Sequence of chain 1.A:
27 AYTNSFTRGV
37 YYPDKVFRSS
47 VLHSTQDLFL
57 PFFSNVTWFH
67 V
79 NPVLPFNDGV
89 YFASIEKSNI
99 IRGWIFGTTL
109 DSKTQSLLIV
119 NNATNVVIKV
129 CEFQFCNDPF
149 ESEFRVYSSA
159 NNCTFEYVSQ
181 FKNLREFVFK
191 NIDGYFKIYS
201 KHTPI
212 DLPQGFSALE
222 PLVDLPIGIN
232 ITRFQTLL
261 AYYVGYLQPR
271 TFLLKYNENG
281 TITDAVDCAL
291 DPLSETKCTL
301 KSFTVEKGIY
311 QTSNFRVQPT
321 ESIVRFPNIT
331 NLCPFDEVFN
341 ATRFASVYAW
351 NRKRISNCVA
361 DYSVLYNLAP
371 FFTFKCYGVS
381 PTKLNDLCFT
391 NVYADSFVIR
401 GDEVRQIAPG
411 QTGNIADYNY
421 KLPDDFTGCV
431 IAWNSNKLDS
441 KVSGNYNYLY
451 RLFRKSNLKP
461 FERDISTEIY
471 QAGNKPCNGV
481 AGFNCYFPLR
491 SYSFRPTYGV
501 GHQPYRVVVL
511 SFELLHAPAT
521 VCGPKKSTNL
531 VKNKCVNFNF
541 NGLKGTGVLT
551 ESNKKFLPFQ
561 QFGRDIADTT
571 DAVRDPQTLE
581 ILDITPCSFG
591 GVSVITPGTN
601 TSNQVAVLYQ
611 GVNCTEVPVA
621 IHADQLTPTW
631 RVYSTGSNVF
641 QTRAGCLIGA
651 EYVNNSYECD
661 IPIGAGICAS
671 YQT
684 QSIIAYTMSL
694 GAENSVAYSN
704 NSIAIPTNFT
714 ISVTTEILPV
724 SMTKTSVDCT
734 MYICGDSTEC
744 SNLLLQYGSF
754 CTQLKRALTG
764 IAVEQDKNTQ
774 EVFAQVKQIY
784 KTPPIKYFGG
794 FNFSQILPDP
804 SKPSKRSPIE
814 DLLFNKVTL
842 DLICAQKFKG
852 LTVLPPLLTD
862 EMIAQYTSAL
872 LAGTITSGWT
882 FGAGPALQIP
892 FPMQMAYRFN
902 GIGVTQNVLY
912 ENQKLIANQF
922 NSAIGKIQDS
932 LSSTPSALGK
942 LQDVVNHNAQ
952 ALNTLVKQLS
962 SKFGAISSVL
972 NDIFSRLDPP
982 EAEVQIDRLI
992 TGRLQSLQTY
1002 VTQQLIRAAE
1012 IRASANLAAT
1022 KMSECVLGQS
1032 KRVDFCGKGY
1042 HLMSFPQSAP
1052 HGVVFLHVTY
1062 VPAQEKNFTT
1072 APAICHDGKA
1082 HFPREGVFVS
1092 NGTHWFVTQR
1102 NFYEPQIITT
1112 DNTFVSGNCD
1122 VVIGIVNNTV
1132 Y

Binding-site contacts:
Ligand atom C5 contacts residue ASN279 of chain 1.A at 3.7 Å.
Ligand atom C1 contacts residue ASN279 of chain 1.A at 1.4 Å.
Ligand atom C2 contacts residue GLU278 of chain 1.A at 3.7 Å.
Ligand atom O5 contacts residue ASN279 of chain 1.A at 2.4 Å (h-bond).
Ligand atom O7 contacts residue GLU278 of chain 1.A at 3.2 Å (salt-bridge).
Ligand atom C1 contacts residue GLU278 of chain 1.A at 4.1 Å.
Ligand atom C4 contacts residue ASN279 of chain 1.A at 4.2 Å.
Ligand atom C2 contacts residue ASN279 of chain 1.A at 2.4 Å.
Ligand atom C7 contacts residue ASN277 of chain 1.A at 4.1 Å.
Ligand atom C7 contacts residue ASN279 of chain 1.A at 3.8 Å.
Ligand atom C7 contacts residue GLU278 of chain 1.A at 3.4 Å.
Ligand atom N2 contacts residue ASN279 of chain 1.A at 2.8 Å (h-bond).
Ligand atom N2 contacts residue GLU278 of chain 1.A at 2.7 Å (salt-bridge).
Ligand atom C8 contacts residue ASN279 of chain 1.A at 4.3 Å.
Ligand atom O3 contacts residue GLU278 of chain 1.A at 4.3 Å.
Ligand atom C3 contacts residue ASN279 of chain 1.A at 3.8 Å.
Ligand atom C3 contacts residue GLU278 of chain 1.A at 3.9 Å.
Ligand atom N2 contacts residue ASN277 of chain 1.A at 4.2 Å.
Ligand atom O7 contacts residue ASN277 of chain 1.A at 3.8 Å.

This protein binds this small molecule.
Small molecule (SMILES): CC(=O)N[C@@H]1[C@@H](O)[C@H](O)[C@@H](CO)O[C@H]1O